This protein binds this small molecule.
Small molecule (SMILES): OC[C@H]1O[C@H](O)[C@H](F)[C@@H](O)[C@@H]1O

Sequence of chain 1.B:
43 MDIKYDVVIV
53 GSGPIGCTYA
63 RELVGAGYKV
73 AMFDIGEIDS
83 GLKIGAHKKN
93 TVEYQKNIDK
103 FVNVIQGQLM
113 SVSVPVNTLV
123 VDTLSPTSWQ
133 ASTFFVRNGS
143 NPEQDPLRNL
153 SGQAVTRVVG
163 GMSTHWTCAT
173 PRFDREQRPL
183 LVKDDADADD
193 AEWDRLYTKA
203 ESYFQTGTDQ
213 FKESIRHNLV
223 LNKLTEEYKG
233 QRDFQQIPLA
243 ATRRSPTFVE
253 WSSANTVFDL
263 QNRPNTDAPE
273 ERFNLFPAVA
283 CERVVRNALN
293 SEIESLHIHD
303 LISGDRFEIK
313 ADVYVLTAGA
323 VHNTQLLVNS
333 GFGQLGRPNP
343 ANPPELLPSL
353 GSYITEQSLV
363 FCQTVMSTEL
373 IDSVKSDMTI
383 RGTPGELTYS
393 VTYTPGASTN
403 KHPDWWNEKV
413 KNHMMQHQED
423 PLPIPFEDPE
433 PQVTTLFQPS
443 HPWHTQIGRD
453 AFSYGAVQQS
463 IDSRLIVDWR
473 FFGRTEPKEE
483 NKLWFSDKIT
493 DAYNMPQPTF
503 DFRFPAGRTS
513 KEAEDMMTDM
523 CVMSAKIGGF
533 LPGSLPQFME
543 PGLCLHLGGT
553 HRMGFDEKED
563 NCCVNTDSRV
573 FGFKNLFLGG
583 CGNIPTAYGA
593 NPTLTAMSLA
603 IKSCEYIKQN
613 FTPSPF

Binding-site contacts:
Ligand atom C2 contacts residue THR169 of chain 1.B at 3.9 Å.
Ligand atom O5 contacts residue TYR456 of chain 1.B at 3.9 Å.
Ligand atom C6 contacts residue CYS546 of chain 1.B at 4.0 Å (hydrophobic).
Ligand atom C2 contacts residue GLN448 of chain 1.B at 3.5 Å.
Ligand atom F2 contacts residue THR169 of chain 1.B at 3.2 Å.
Ligand atom C4 contacts residue PHE474 of chain 1.B at 4.0 Å (hydrophobic).
Ligand atom C6 contacts residue LEU361 of chain 1.B at 4.0 Å (hydrophobic).
Ligand atom C1 contacts residue PHE474 of chain 1.B at 3.7 Å (hydrophobic).
Ligand atom O3 contacts residue HIS548 of chain 1.B at 2.6 Å (h-bond).
Ligand atom C1 contacts residue ARG472 of chain 1.B at 3.8 Å.
Ligand atom C3 contacts residue FDA1 of chain 1.J at 3.1 Å.
Ligand atom O3 contacts residue ASN593 of chain 1.B at 2.7 Å (h-bond).
Ligand atom C4 contacts residue FDA1 of chain 1.J at 4.0 Å.
Ligand atom C1 contacts residue ASP452 of chain 1.B at 3.3 Å.
Ligand atom O1 contacts residue ASP452 of chain 1.B at 2.5 Å (salt-bridge).
Ligand atom O5 contacts residue PHE474 of chain 1.B at 3.6 Å.
Ligand atom C2 contacts residue ASN593 of chain 1.B at 3.6 Å.
Ligand atom C1 contacts residue GLN448 of chain 1.B at 3.7 Å.
Ligand atom O4 contacts residue CYS546 of chain 1.B at 2.8 Å (h-bond).
Ligand atom O3 contacts residue FDA1 of chain 1.J at 3.0 Å.
Ligand atom O6 contacts residue PHE454 of chain 1.B at 3.5 Å.
Ligand atom O6 contacts residue TYR456 of chain 1.B at 2.7 Å (h-bond).
Ligand atom F2 contacts residue ASN593 of chain 1.B at 3.4 Å.
Ligand atom C3 contacts residue ASN593 of chain 1.B at 3.7 Å.
Ligand atom C4 contacts residue CYS546 of chain 1.B at 3.6 Å (hydrophobic).
Ligand atom O4 contacts residue FDA1 of chain 1.J at 3.5 Å.
Ligand atom O4 contacts residue HIS548 of chain 1.B at 3.4 Å (h-bond).
Ligand atom C2 contacts residue FDA1 of chain 1.J at 4.0 Å.
Ligand atom O1 contacts residue THR169 of chain 1.B at 2.9 Å (h-bond).
Ligand atom F2 contacts residue GLN448 of chain 1.B at 2.9 Å.
Ligand atom C1 contacts residue THR169 of chain 1.B at 4.0 Å.
Ligand atom O5 contacts residue ARG472 of chain 1.B at 3.6 Å.
Ligand atom C6 contacts residue LEU545 of chain 1.B at 3.9 Å (hydrophobic).
Ligand atom C4 contacts residue HIS548 of chain 1.B at 3.6 Å.
Ligand atom C2 contacts residue PHE474 of chain 1.B at 3.8 Å (hydrophobic).
Ligand atom C3 contacts residue HIS548 of chain 1.B at 3.5 Å.
Ligand atom F2 contacts residue FDA1 of chain 1.J at 3.1 Å.
Ligand atom O6 contacts residue LEU545 of chain 1.B at 3.7 Å.
Ligand atom C6 contacts residue TYR456 of chain 1.B at 3.4 Å (hydrophobic).
Ligand atom O5 contacts residue ASP452 of chain 1.B at 4.0 Å.